Sequence of chain 17.A:
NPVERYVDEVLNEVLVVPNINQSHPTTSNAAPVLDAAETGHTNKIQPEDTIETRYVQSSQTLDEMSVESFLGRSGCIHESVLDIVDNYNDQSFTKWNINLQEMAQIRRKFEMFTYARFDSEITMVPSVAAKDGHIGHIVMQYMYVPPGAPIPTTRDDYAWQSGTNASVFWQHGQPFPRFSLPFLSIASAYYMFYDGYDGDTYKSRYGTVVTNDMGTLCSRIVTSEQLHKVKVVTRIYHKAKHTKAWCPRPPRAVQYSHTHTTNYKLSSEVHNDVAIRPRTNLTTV

The protein below binds the small molecule below.
Small molecule (SMILES): Cc1cc(CCCOc2c(C)cc(-c3noc(C(F)(F)F)n3)cc2C)on1

Sequence of chain 17.C:
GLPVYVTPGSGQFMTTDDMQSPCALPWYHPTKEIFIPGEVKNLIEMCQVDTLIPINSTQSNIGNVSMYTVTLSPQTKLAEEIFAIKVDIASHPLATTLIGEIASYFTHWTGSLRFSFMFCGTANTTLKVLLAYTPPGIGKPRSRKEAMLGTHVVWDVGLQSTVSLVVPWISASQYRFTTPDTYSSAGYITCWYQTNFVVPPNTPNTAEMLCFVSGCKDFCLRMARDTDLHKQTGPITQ

Binding-site contacts:
Ligand atom C3A contacts residue PHE179 of chain 17.A at 3.4 Å (hydrophobic).
Ligand atom CM2 contacts residue ILE122 of chain 17.A at 3.5 Å (hydrophobic).
Ligand atom F2 contacts residue PHE179 of chain 17.A at 3.3 Å.
Ligand atom F1 contacts residue TYR142 of chain 17.A at 3.6 Å.
Ligand atom O1 contacts residue MET214 of chain 17.A at 3.5 Å (h-bond).
Ligand atom CM4 contacts residue PHE179 of chain 17.A at 3.8 Å (hydrophobic).
Ligand atom C4 contacts residue TYR190 of chain 17.A at 3.4 Å (hydrophobic).
Ligand atom N3A contacts residue TYR144 of chain 17.A at 3.7 Å.
Ligand atom O1B contacts residue ILE98 of chain 17.A at 3.0 Å.
Ligand atom C5B contacts residue TYR144 of chain 17.A at 3.5 Å (hydrophobic).
Ligand atom C3A contacts residue TYR144 of chain 17.A at 3.4 Å (hydrophobic).
Ligand atom C5 contacts residue MET214 of chain 17.A at 3.5 Å (hydrophobic).
Ligand atom F3 contacts residue MET143 of chain 17.A at 3.3 Å.
Ligand atom F2 contacts residue TYR142 of chain 17.A at 3.6 Å.
Ligand atom O1A contacts residue TYR144 of chain 17.A at 3.1 Å.
Ligand atom N1A contacts residue PHE179 of chain 17.A at 3.7 Å.
Ligand atom C1B contacts residue LEU181 of chain 17.A at 3.7 Å (hydrophobic).
Ligand atom F3 contacts residue TYR142 of chain 17.A at 2.8 Å.
Ligand atom CM6 contacts residue MET214 of chain 17.A at 3.5 Å (hydrophobic).
Ligand atom C4B contacts residue LEU181 of chain 17.A at 3.5 Å (hydrophobic).
Ligand atom CM6 contacts residue TYR144 of chain 17.A at 3.3 Å (hydrophobic).
Ligand atom CM6 contacts residue LEU184 of chain 17.A at 3.0 Å (hydrophobic).
Ligand atom N1A contacts residue TYR144 of chain 17.A at 3.1 Å.
Ligand atom C1B contacts residue ILE98 of chain 17.A at 3.6 Å (hydrophobic).
Ligand atom N1A contacts residue LEU181 of chain 17.A at 3.7 Å.
Ligand atom F2 contacts residue VAL168 of chain 17.A at 2.6 Å.
Ligand atom CM4 contacts residue TYR142 of chain 17.A at 3.5 Å (hydrophobic).
Ligand atom C5B contacts residue LEU181 of chain 17.A at 3.4 Å (hydrophobic).
Ligand atom C1C contacts residue MET214 of chain 17.A at 3.5 Å (hydrophobic).
Ligand atom N3A contacts residue PHE179 of chain 17.A at 3.2 Å.
Ligand atom CM3 contacts residue TYR190 of chain 17.A at 3.5 Å (hydrophobic).
Ligand atom F3 contacts residue TYR144 of chain 17.A at 2.9 Å.
Ligand atom C6B contacts residue LEU181 of chain 17.A at 3.4 Å (hydrophobic).
Ligand atom C2A contacts residue PHE179 of chain 17.A at 3.6 Å (hydrophobic).
Ligand atom F1 contacts residue LEU217 of chain 17.A at 3.4 Å.
Ligand atom CM3 contacts residue ASN212 of chain 17.A at 3.5 Å.
Ligand atom F3 contacts residue SER167 of chain 17.A at 3.8 Å.
Ligand atom F1 contacts residue PHE179 of chain 17.A at 3.8 Å.
Ligand atom C2A contacts residue TYR144 of chain 17.A at 3.5 Å (hydrophobic).
Ligand atom F3 contacts residue ALA166 of chain 17.A at 2.8 Å.